A small-molecule ligand and the protein it binds are described below.
Small molecule (SMILES): CC(=O)N[C@@H]1[C@@H](O)[C@H](O)[C@@H](CO)O[C@H]1O

Sequence of chain 1.C:
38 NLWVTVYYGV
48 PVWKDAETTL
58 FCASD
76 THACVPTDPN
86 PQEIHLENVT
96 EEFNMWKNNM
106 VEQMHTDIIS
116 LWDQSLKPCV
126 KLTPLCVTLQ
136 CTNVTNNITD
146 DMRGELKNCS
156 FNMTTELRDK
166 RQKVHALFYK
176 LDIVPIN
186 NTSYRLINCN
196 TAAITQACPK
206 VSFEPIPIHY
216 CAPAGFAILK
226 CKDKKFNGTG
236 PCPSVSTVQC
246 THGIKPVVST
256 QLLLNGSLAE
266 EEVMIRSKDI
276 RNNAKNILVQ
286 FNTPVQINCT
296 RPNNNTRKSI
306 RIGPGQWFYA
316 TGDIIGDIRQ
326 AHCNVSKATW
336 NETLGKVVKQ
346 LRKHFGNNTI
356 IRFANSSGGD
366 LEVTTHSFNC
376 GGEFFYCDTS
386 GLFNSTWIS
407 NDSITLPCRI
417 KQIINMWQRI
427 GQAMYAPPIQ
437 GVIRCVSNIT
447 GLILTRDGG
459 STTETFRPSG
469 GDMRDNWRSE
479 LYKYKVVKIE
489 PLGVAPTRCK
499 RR

Binding-site contacts:
Ligand atom O5 contacts residue ASN389 of chain 1.C at 2.4 Å (h-bond).
Ligand atom O7 contacts residue ASN389 of chain 1.C at 3.2 Å (h-bond).
Ligand atom C3 contacts residue ASN389 of chain 1.C at 3.8 Å.
Ligand atom C7 contacts residue ASN389 of chain 1.C at 3.2 Å.
Ligand atom C1 contacts residue ASN389 of chain 1.C at 1.4 Å.
Ligand atom C2 contacts residue ASN389 of chain 1.C at 2.4 Å.
Ligand atom C4 contacts residue ASN389 of chain 1.C at 4.2 Å.
Ligand atom C8 contacts residue SER385 of chain 1.C at 3.5 Å.
Ligand atom C5 contacts residue ASN389 of chain 1.C at 3.7 Å.
Ligand atom O7 contacts residue SER385 of chain 1.C at 3.6 Å.
Ligand atom C7 contacts residue SER385 of chain 1.C at 3.8 Å.
Ligand atom C8 contacts residue GLY386 of chain 1.C at 4.3 Å.
Ligand atom O7 contacts residue GLY386 of chain 1.C at 3.5 Å.
Ligand atom C8 contacts residue ASN389 of chain 1.C at 4.4 Å.
Ligand atom N2 contacts residue ASN389 of chain 1.C at 2.8 Å (h-bond).
Ligand atom C7 contacts residue GLY386 of chain 1.C at 4.4 Å.